The protein below binds the small molecule below.
Small molecule (SMILES): O=C(O)CCCCN(CCc1cc(F)ccc1OCc1ccc(-c2ccc(C(F)(F)F)cc2)cc1)Cc1ccc(C(=O)O)cc1

Sequence of chain 3.A:
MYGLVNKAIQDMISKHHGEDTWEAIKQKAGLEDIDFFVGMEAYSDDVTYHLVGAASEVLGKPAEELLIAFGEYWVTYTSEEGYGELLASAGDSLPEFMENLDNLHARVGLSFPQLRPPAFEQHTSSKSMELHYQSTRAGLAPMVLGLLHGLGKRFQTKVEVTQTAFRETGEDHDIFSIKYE

Binding-site contacts:
Ligand atom CBG contacts residue SER136 of chain 3.A at 3.2 Å.
Ligand atom CAI contacts residue PHE112 of chain 3.A at 3.6 Å (hydrophobic).
Ligand atom OAA contacts residue SER136 of chain 3.A at 2.3 Å (h-bond).
Ligand atom CAG contacts residue TYR83 of chain 3.A at 3.0 Å (hydrophobic).
Ligand atom CBH contacts residue LEU115 of chain 3.A at 3.4 Å (hydrophobic).
Ligand atom CAJ contacts residue TYR83 of chain 3.A at 3.4 Å (hydrophobic).
Ligand atom CAX contacts residue PRO118 of chain 3.A at 3.6 Å (hydrophobic).
Ligand atom FAK contacts residue TYR2 of chain 3.A at 3.3 Å.
Ligand atom FAA contacts residue LEU148 of chain 3.A at 3.6 Å.
Ligand atom OAC contacts residue SER136 of chain 3.A at 3.4 Å (h-bond).
Ligand atom OAC contacts residue ARG138 of chain 3.A at 2.9 Å.
Ligand atom CBG contacts residue TYR134 of chain 3.A at 3.4 Å (hydrophobic).
Ligand atom OAD contacts residue ARG116 of chain 3.A at 2.9 Å (salt-bridge).
Ligand atom OAB contacts residue MET1 of chain 3.A at 3.2 Å.
Ligand atom CAB contacts residue PHE97 of chain 3.A at 3.5 Å (hydrophobic).
Ligand atom CAJ contacts residue LEU4 of chain 3.A at 3.1 Å (hydrophobic).
Ligand atom CAT contacts residue LEU115 of chain 3.A at 3.7 Å (hydrophobic).
Ligand atom OAD contacts residue ARG138 of chain 3.A at 2.9 Å (salt-bridge).
Ligand atom OAA contacts residue TYR134 of chain 3.A at 2.7 Å (h-bond).
Ligand atom FAE contacts residue PHE112 of chain 3.A at 2.5 Å.
Ligand atom CAG contacts residue LEU4 of chain 3.A at 3.2 Å (hydrophobic).
Ligand atom CBK contacts residue TRP74 of chain 3.A at 3.7 Å (hydrophobic).
Ligand atom CBM contacts residue LEU115 of chain 3.A at 3.4 Å (hydrophobic).
Ligand atom OAB contacts residue ARG138 of chain 3.A at 3.4 Å (salt-bridge).
Ligand atom FAJ contacts residue GLY39 of chain 3.A at 3.2 Å.
Ligand atom CBA contacts residue HIS105 of chain 3.A at 3.5 Å.
Ligand atom OAB contacts residue TYR2 of chain 3.A at 3.0 Å (h-bond).
Ligand atom CAV contacts residue MET144 of chain 3.A at 3.2 Å (hydrophobic).
Ligand atom OAA contacts residue PRO118 of chain 3.A at 3.3 Å.
Ligand atom CBH contacts residue ARG138 of chain 3.A at 3.3 Å.
Ligand atom CBI contacts residue LEU4 of chain 3.A at 3.6 Å (hydrophobic).
Ligand atom FAK contacts residue PHE112 of chain 3.A at 3.0 Å.
Ligand atom OAD contacts residue LEU115 of chain 3.A at 3.5 Å.
Ligand atom CAP contacts residue HIS105 of chain 3.A at 3.7 Å.
Ligand atom FAA contacts residue LEU152 of chain 3.A at 3.5 Å.
Ligand atom CBD contacts residue TRP74 of chain 3.A at 3.6 Å (hydrophobic).
Ligand atom OBF contacts residue TRP74 of chain 3.A at 3.0 Å (h-bond).
Ligand atom CAD contacts residue LEU148 of chain 3.A at 3.7 Å (hydrophobic).
Ligand atom CAW contacts residue MET144 of chain 3.A at 3.0 Å (hydrophobic).
Ligand atom FAE contacts residue TYR83 of chain 3.A at 3.4 Å.